Binding-site contacts:
Ligand atom C1 contacts residue TYR94 of chain 1.A at 4.1 Å (hydrophobic).
Ligand atom C1 contacts residue ASP95 of chain 1.A at 3.1 Å.
Ligand atom C2 contacts residue TYR94 of chain 1.A at 4.1 Å (hydrophobic).
Ligand atom N4 contacts residue TYR94 of chain 1.A at 3.7 Å.
Ligand atom C3 contacts residue SER92 of chain 1.A at 3.6 Å.
Ligand atom N5 contacts residue SER92 of chain 1.A at 4.0 Å.
Ligand atom C3 contacts residue LYS142 of chain 1.A at 4.0 Å.
Ligand atom C2 contacts residue ASP95 of chain 1.A at 3.6 Å.
Ligand atom C2 contacts residue LYS142 of chain 1.A at 3.9 Å.
Ligand atom C3 contacts residue TYR94 of chain 1.A at 4.3 Å (hydrophobic).
Ligand atom N4 contacts residue SER92 of chain 1.A at 2.6 Å (h-bond).
Ligand atom N4 contacts residue LYS142 of chain 1.A at 3.4 Å.
Ligand atom N5 contacts residue ASP95 of chain 1.A at 3.3 Å (salt-bridge).
Ligand atom C3 contacts residue ASP95 of chain 1.A at 3.0 Å.
Ligand atom N4 contacts residue ASP95 of chain 1.A at 2.9 Å (salt-bridge).

The small molecule below binds the protein below.
Small molecule (SMILES): CCC(N)=[NH2+]

Sequence of chain 1.A:
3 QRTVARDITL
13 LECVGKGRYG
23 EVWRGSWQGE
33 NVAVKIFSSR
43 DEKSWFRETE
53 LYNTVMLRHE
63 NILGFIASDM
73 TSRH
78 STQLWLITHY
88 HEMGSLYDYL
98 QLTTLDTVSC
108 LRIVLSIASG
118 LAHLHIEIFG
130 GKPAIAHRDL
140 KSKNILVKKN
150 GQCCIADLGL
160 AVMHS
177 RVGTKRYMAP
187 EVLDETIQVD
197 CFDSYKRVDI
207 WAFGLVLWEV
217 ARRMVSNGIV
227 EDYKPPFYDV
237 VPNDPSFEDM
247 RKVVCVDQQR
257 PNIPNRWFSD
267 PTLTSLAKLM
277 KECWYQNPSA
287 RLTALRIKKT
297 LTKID